Sequence of chain 1.A:
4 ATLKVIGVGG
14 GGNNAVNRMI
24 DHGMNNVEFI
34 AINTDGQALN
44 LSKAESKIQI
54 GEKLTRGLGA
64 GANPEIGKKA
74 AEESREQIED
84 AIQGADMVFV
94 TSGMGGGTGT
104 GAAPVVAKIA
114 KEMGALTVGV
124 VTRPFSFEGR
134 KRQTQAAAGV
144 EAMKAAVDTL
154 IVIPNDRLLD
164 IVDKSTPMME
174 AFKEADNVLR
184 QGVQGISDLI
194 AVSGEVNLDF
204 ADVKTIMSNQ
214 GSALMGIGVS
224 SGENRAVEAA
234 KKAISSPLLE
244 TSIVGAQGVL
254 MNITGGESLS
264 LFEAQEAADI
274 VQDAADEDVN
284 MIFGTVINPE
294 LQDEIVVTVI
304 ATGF

The small molecule below binds the protein below.
Small molecule (SMILES): NC(=O)c1c(F)ccc(OCc2nc3cc(Cl)cnc3s2)c1F

Binding-site contacts:
Ligand atom C4 contacts residue LEU192 of chain 1.A at 3.6 Å (hydrophobic).
Ligand atom C10 contacts residue ILE303 of chain 1.A at 3.6 Å (hydrophobic).
Ligand atom N1 contacts residue THR301 of chain 1.A at 3.3 Å.
Ligand atom N2 contacts residue ILE303 of chain 1.A at 3.2 Å.
Ligand atom C12 contacts residue GLY188 of chain 1.A at 3.6 Å.
Ligand atom C7 contacts residue GLY188 of chain 1.A at 3.0 Å.
Ligand atom F contacts residue VAL289 of chain 1.A at 3.5 Å.
Ligand atom C8 contacts residue THR301 of chain 1.A at 3.3 Å.
Ligand atom F1 contacts residue LEU201 of chain 1.A at 3.0 Å.
Ligand atom CL contacts residue GLY219 of chain 1.A at 3.4 Å.
Ligand atom N contacts residue LEU201 of chain 1.A at 3.5 Å (h-bond).
Ligand atom C8 contacts residue GLY188 of chain 1.A at 3.2 Å.
Ligand atom C7 contacts residue THR301 of chain 1.A at 3.2 Å.
Ligand atom N contacts residue THR288 of chain 1.A at 3.5 Å (h-bond).
Ligand atom C9 contacts residue THR301 of chain 1.A at 3.4 Å.
Ligand atom N1 contacts residue GLY188 of chain 1.A at 2.9 Å.
Ligand atom C6 contacts residue GLY188 of chain 1.A at 3.1 Å.
Ligand atom C10 contacts residue VAL302 of chain 1.A at 3.3 Å (hydrophobic).
Ligand atom C11 contacts residue GLY219 of chain 1.A at 3.5 Å.
Ligand atom O contacts residue LEU201 of chain 1.A at 2.8 Å (h-bond).
Ligand atom F contacts residue VAL195 of chain 1.A at 3.3 Å.
Ligand atom O1 contacts residue ASN255 of chain 1.A at 3.1 Å (h-bond).
Ligand atom C13 contacts residue ASN255 of chain 1.A at 3.2 Å.
Ligand atom F contacts residue GLY197 of chain 1.A at 3.5 Å.
Ligand atom C1 contacts residue ASN255 of chain 1.A at 3.7 Å.
Ligand atom C contacts residue LEU201 of chain 1.A at 3.4 Å (hydrophobic).
Ligand atom C1 contacts residue VAL289 of chain 1.A at 3.6 Å (hydrophobic).
Ligand atom N contacts residue ASN255 of chain 1.A at 3.3 Å (h-bond).
Ligand atom O contacts residue ASN200 of chain 1.A at 3.0 Å (h-bond).
Ligand atom O contacts residue CA1 of chain 1.B at 3.1 Å.
Ligand atom S contacts residue THR301 of chain 1.A at 3.1 Å (h-bond).
Ligand atom C12 contacts residue GLN184 of chain 1.A at 3.5 Å.
Ligand atom C5 contacts residue LEU192 of chain 1.A at 3.7 Å (hydrophobic).
Ligand atom N contacts residue VAL199 of chain 1.A at 2.9 Å (h-bond).
Ligand atom C5 contacts residue ASN255 of chain 1.A at 3.1 Å.
Ligand atom F1 contacts residue ASN255 of chain 1.A at 3.1 Å.
Ligand atom F1 contacts residue LEU192 of chain 1.A at 3.4 Å.
Ligand atom C2 contacts residue VAL289 of chain 1.A at 3.2 Å (hydrophobic).
Ligand atom C3 contacts residue VAL289 of chain 1.A at 3.4 Å (hydrophobic).
Ligand atom C4 contacts residue ASN255 of chain 1.A at 3.6 Å.